This protein binds this small molecule.
Small molecule (SMILES): CC(=O)N[C@H]1[C@H](O[C@H]2[C@H](O)[C@@H](NC(C)=O)CO[C@@H]2CO)O[C@H](CO)[C@@H](O)[C@@H]1O

Binding-site contacts:
Ligand atom O7 contacts residue ASN748 of chain 1.B at 3.0 Å (h-bond).
Ligand atom C8 contacts residue LEU763 of chain 1.B at 3.2 Å (hydrophobic).
Ligand atom C7 contacts residue ASN748 of chain 1.B at 2.9 Å.
Ligand atom C6 contacts residue THR750 of chain 1.B at 4.4 Å.
Ligand atom C1 contacts residue ASN748 of chain 1.B at 1.8 Å.
Ligand atom C7 contacts residue LEU763 of chain 1.B at 3.3 Å (hydrophobic).
Ligand atom C3 contacts residue THR750 of chain 1.B at 4.2 Å.
Ligand atom O5 contacts residue LEU763 of chain 1.B at 4.1 Å.
Ligand atom C8 contacts residue ASN748 of chain 1.B at 3.8 Å.
Ligand atom O6 contacts residue LEU763 of chain 1.B at 4.0 Å.
Ligand atom O6 contacts residue ILE753 of chain 1.B at 3.2 Å.
Ligand atom O5 contacts residue THR750 of chain 1.B at 3.4 Å (h-bond).
Ligand atom O7 contacts residue LEU763 of chain 1.B at 4.1 Å.
Ligand atom C4 contacts residue ASN748 of chain 1.B at 4.3 Å.
Ligand atom C5 contacts residue ASN748 of chain 1.B at 3.9 Å.
Ligand atom C2 contacts residue THR750 of chain 1.B at 4.1 Å.
Ligand atom N2 contacts residue ASN748 of chain 1.B at 3.0 Å (h-bond).
Ligand atom N2 contacts residue THR750 of chain 1.B at 4.5 Å.
Ligand atom O5 contacts residue ILE753 of chain 1.B at 3.9 Å.
Ligand atom C4 contacts residue LEU763 of chain 1.B at 4.3 Å (hydrophobic).
Ligand atom C8 contacts residue ILE762 of chain 1.B at 3.9 Å (hydrophobic).
Ligand atom C6 contacts residue LEU763 of chain 1.B at 3.0 Å (hydrophobic).
Ligand atom O4 contacts residue LEU763 of chain 1.B at 4.2 Å.
Ligand atom O5 contacts residue ASN748 of chain 1.B at 2.6 Å (h-bond).
Ligand atom C5 contacts residue THR750 of chain 1.B at 3.4 Å.
Ligand atom C4 contacts residue THR750 of chain 1.B at 4.4 Å.
Ligand atom C1 contacts residue THR750 of chain 1.B at 3.1 Å.
Ligand atom C2 contacts residue ASN748 of chain 1.B at 2.5 Å.
Ligand atom N2 contacts residue LEU763 of chain 1.B at 3.2 Å.
Ligand atom C5 contacts residue LEU763 of chain 1.B at 3.2 Å (hydrophobic).
Ligand atom C3 contacts residue ASN748 of chain 1.B at 3.9 Å.
Ligand atom C6 contacts residue ILE753 of chain 1.B at 3.5 Å (hydrophobic).

Sequence of chain 1.B:
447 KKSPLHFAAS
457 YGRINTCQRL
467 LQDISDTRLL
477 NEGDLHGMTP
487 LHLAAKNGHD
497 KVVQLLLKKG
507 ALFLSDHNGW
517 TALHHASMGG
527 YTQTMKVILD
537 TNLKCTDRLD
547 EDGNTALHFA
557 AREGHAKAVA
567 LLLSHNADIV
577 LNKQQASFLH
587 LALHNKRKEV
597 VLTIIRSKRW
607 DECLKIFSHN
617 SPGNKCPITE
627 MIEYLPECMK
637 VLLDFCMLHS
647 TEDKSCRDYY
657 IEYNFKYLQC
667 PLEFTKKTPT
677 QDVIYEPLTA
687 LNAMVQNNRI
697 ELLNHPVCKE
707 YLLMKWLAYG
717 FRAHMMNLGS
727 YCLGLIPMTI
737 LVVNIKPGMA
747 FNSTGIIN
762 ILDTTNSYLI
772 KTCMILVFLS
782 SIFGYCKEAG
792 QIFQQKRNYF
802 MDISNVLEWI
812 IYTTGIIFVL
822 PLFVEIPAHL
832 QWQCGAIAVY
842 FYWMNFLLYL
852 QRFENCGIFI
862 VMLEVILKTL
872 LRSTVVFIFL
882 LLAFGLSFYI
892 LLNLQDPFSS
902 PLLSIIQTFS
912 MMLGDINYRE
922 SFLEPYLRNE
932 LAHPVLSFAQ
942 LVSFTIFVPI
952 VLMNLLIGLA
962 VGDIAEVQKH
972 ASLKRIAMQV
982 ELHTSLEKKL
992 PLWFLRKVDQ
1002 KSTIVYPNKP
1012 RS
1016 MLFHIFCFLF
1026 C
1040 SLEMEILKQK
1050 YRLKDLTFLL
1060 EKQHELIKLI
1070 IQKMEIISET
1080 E